This protein binds this small molecule.
Small molecule (SMILES): CC(=O)N[C@H]1[C@H]([C@H](O)[C@H](O)CO)O[C@@](O)(C(=O)O)C[C@@H]1O

Sequence of chain 1.J:
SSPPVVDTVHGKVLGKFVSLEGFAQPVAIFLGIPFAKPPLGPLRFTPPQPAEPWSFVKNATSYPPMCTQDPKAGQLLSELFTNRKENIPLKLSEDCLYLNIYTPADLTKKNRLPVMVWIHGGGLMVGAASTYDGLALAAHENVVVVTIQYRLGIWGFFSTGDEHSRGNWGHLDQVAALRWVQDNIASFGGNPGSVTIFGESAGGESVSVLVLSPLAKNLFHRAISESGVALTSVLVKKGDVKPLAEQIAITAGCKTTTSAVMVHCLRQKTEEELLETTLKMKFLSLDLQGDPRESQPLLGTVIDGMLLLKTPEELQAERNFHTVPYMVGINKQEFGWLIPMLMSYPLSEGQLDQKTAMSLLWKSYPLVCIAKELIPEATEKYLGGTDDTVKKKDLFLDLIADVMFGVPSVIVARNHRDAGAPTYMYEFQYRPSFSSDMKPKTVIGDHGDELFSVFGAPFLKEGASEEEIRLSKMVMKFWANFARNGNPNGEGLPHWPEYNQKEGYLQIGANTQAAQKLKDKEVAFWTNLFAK

Sequence of chain 1.L:
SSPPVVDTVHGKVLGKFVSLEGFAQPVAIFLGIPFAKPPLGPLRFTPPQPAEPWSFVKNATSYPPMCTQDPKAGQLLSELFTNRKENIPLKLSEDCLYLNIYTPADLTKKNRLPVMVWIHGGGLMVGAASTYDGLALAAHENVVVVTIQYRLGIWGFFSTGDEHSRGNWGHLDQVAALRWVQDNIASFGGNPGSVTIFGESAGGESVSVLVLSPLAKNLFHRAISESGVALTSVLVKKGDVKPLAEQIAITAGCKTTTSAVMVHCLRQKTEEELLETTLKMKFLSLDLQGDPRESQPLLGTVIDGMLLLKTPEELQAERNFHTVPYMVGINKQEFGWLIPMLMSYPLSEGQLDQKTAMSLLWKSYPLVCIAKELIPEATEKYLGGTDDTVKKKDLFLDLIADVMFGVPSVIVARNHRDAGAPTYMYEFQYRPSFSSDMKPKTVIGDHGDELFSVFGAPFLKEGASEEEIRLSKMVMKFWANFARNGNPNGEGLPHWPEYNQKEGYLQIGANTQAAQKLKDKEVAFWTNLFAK

Binding-site contacts:
Ligand atom C7 contacts residue LEU31 of chain 1.L at 4.2 Å (hydrophobic).
Ligand atom O7 contacts residue SER62 of chain 1.L at 3.7 Å.
Ligand atom C10 contacts residue SER259 of chain 1.J at 4.1 Å.
Ligand atom C11 contacts residue LYS242 of chain 1.J at 4.1 Å.
Ligand atom O1B contacts residue LYS58 of chain 1.L at 3.9 Å.
Ligand atom C10 contacts residue LYS242 of chain 1.J at 4.2 Å.
Ligand atom C9 contacts residue TYR98 of chain 1.L at 3.3 Å (hydrophobic).
Ligand atom O8 contacts residue LYS58 of chain 1.L at 3.8 Å.
Ligand atom C8 contacts residue TYR98 of chain 1.L at 4.1 Å (hydrophobic).
Ligand atom O8 contacts residue ASN59 of chain 1.L at 4.4 Å.
Ligand atom O7 contacts residue THR61 of chain 1.L at 3.7 Å.
Ligand atom O7 contacts residue ALA60 of chain 1.L at 3.4 Å.
Ligand atom C6 contacts residue ASN59 of chain 1.L at 4.0 Å.
Ligand atom C9 contacts residue GLY32 of chain 1.L at 3.9 Å.
Ligand atom C3 contacts residue LYS242 of chain 1.J at 3.2 Å.
Ligand atom O1B contacts residue ASN59 of chain 1.L at 3.4 Å (h-bond).
Ligand atom O7 contacts residue LEU31 of chain 1.L at 3.3 Å (h-bond).
Ligand atom C8 contacts residue GLY32 of chain 1.L at 3.1 Å.
Ligand atom O10 contacts residue LYS242 of chain 1.J at 4.0 Å.
Ligand atom C7 contacts residue ASN59 of chain 1.L at 4.3 Å.
Ligand atom O7 contacts residue GLY32 of chain 1.L at 4.2 Å.
Ligand atom C11 contacts residue SER259 of chain 1.J at 3.5 Å.
Ligand atom O10 contacts residue THR257 of chain 1.J at 3.9 Å.
Ligand atom O7 contacts residue ASN59 of chain 1.L at 3.5 Å (h-bond).
Ligand atom O10 contacts residue SER259 of chain 1.J at 3.5 Å (h-bond).
Ligand atom O4 contacts residue SER62 of chain 1.L at 4.0 Å.
Ligand atom O9 contacts residue TYR98 of chain 1.L at 3.5 Å (h-bond).
Ligand atom O10 contacts residue THR258 of chain 1.J at 3.2 Å.
Ligand atom O1A contacts residue ASN59 of chain 1.L at 2.9 Å.
Ligand atom C10 contacts residue THR258 of chain 1.J at 4.1 Å.
Ligand atom C1 contacts residue ASN59 of chain 1.L at 2.9 Å.
Ligand atom C4 contacts residue LYS242 of chain 1.J at 3.9 Å.
Ligand atom O6 contacts residue ASN59 of chain 1.L at 2.8 Å (h-bond).
Ligand atom C7 contacts residue SER62 of chain 1.L at 4.1 Å.
Ligand atom O2 contacts residue ASN59 of chain 1.L at 3.4 Å (h-bond).
Ligand atom C7 contacts residue GLY32 of chain 1.L at 4.3 Å.
Ligand atom O8 contacts residue GLY32 of chain 1.L at 3.3 Å (h-bond).
Ligand atom C2 contacts residue ASN59 of chain 1.L at 3.2 Å.